This protein binds this small molecule.
Small molecule (SMILES): CC(=O)N[C@H]1[C@H](O[C@H]2[C@H](O)[C@@H](NC(C)=O)CO[C@@H]2CO)O[C@H](CO)[C@@H](O)[C@@H]1O

Binding-site contacts:
Ligand atom C5 contacts residue ASN19 of chain 41.Z at 3.4 Å.
Ligand atom O7 contacts residue ASN19 of chain 41.Z at 4.5 Å.
Ligand atom C2 contacts residue ASN19 of chain 41.Z at 3.4 Å.
Ligand atom C6 contacts residue ASN19 of chain 41.Z at 4.1 Å.
Ligand atom C3 contacts residue ASN19 of chain 41.Z at 4.4 Å.
Ligand atom C1 contacts residue ASN19 of chain 41.Z at 1.9 Å.
Ligand atom O5 contacts residue ASN19 of chain 41.Z at 2.2 Å (h-bond).
Ligand atom N2 contacts residue ASN19 of chain 41.Z at 4.0 Å.
Ligand atom O6 contacts residue ASN19 of chain 41.Z at 4.5 Å.

Sequence of chain 41.Z:
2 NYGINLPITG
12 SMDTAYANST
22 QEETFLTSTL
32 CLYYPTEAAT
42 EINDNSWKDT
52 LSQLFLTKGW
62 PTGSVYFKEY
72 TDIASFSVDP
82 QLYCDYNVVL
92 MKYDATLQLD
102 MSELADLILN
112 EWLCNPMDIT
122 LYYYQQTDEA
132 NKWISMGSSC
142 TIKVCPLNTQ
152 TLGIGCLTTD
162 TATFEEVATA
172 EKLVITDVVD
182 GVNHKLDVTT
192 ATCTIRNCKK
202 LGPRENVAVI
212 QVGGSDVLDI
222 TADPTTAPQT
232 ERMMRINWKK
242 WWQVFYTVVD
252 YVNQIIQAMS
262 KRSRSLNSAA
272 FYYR